Sequence of chain 1.A:
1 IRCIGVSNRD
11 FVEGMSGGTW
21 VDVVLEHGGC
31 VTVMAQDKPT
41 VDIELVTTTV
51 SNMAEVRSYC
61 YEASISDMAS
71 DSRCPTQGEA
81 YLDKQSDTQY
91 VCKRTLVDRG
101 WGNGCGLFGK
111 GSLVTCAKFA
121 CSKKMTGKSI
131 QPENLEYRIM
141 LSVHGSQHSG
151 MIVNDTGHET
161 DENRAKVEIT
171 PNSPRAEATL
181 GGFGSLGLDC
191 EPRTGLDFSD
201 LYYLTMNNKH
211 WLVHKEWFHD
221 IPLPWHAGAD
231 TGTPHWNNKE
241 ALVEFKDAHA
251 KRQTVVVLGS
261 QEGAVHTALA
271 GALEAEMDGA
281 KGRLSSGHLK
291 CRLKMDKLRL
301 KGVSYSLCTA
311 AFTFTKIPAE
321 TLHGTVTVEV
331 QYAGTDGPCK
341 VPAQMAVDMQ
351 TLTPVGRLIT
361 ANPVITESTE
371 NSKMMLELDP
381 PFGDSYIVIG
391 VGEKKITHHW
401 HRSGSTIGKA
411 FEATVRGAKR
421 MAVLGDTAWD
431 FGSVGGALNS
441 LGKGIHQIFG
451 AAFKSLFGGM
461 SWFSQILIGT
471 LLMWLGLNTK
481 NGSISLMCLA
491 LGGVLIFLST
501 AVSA

Binding-site contacts:
Ligand atom C5 contacts residue THR156 of chain 1.A at 4.1 Å.
Ligand atom O5 contacts residue MET151 of chain 1.A at 3.9 Å.
Ligand atom C3 contacts residue ASN154 of chain 1.A at 3.8 Å.
Ligand atom O6 contacts residue MET151 of chain 1.A at 4.0 Å.
Ligand atom C2 contacts residue THR156 of chain 1.A at 4.2 Å.
Ligand atom C5 contacts residue ASN154 of chain 1.A at 3.7 Å.
Ligand atom C6 contacts residue MET151 of chain 1.A at 4.0 Å (hydrophobic).
Ligand atom C4 contacts residue ASN154 of chain 1.A at 4.3 Å.
Ligand atom C1 contacts residue ASN154 of chain 1.A at 1.4 Å.
Ligand atom C7 contacts residue ASN154 of chain 1.A at 3.3 Å.
Ligand atom O7 contacts residue ASN154 of chain 1.A at 4.3 Å.
Ligand atom N2 contacts residue ASN154 of chain 1.A at 2.9 Å (h-bond).
Ligand atom C8 contacts residue ASN154 of chain 1.A at 2.8 Å.
Ligand atom C3 contacts residue THR156 of chain 1.A at 4.5 Å.
Ligand atom O5 contacts residue ASN154 of chain 1.A at 2.3 Å (h-bond).
Ligand atom C1 contacts residue THR156 of chain 1.A at 3.2 Å.
Ligand atom C2 contacts residue ASN154 of chain 1.A at 2.5 Å.
Ligand atom O5 contacts residue THR156 of chain 1.A at 3.9 Å.
Ligand atom N2 contacts residue THR156 of chain 1.A at 4.3 Å.

The small molecule below binds the protein below.
Small molecule (SMILES): CC(=O)N[C@@H]1[C@@H](O)[C@H](O)[C@@H](CO)O[C@H]1O